Binding-site contacts:
Ligand atom C1 contacts residue TYR216 of chain 2.B at 3.4 Å (hydrophobic).
Ligand atom C1 contacts residue GLU190 of chain 2.B at 3.6 Å.
Ligand atom O15 contacts residue GLU190 of chain 2.B at 3.2 Å (salt-bridge).
Ligand atom C22 contacts residue SER141 of chain 2.B at 3.4 Å.
Ligand atom O14 contacts residue SER193 of chain 2.B at 3.6 Å.
Ligand atom C7 contacts residue TYR61 of chain 2.B at 3.6 Å (hydrophobic).
Ligand atom C10 contacts residue ARG95 of chain 2.B at 3.5 Å.
Ligand atom O11 contacts residue ARG95 of chain 2.B at 2.7 Å (salt-bridge).
Ligand atom C8 contacts residue GLU190 of chain 2.B at 3.7 Å.
Ligand atom O15 contacts residue SER141 of chain 2.B at 3.2 Å (h-bond).
Ligand atom N9 contacts residue TYR216 of chain 2.B at 3.4 Å.
Ligand atom C16 contacts residue GLU190 of chain 2.B at 3.6 Å.
Ligand atom O23 contacts residue THR142 of chain 2.B at 2.6 Å (h-bond).
Ligand atom O12 contacts residue TYR61 of chain 2.B at 3.5 Å.
Ligand atom O11 contacts residue PRO88 of chain 2.B at 3.7 Å.
Ligand atom C8 contacts residue THR90 of chain 2.B at 3.7 Å.
Ligand atom N9 contacts residue GLU190 of chain 2.B at 3.3 Å (salt-bridge).
Ligand atom O23 contacts residue GLU190 of chain 2.B at 3.0 Å (salt-bridge).
Ligand atom N3 contacts residue GLU190 of chain 2.B at 3.1 Å (salt-bridge).
Ligand atom C4 contacts residue GLU190 of chain 2.B at 3.2 Å.
Ligand atom O11 contacts residue LEU89 of chain 2.B at 3.5 Å.
Ligand atom O24 contacts residue THR142 of chain 2.B at 2.9 Å (h-bond).
Ligand atom N5 contacts residue GLU190 of chain 2.B at 3.5 Å (salt-bridge).
Ligand atom O12 contacts residue ARG95 of chain 2.B at 2.9 Å (salt-bridge).
Ligand atom S20 contacts residue VAL137 of chain 2.B at 3.5 Å.
Ligand atom C13 contacts residue TYR216 of chain 2.B at 3.3 Å (hydrophobic).
Ligand atom N9 contacts residue THR90 of chain 2.B at 2.9 Å (h-bond).
Ligand atom BR25 contacts residue GLU13 of chain 2.B at 3.5 Å.
Ligand atom O24 contacts residue SER141 of chain 2.B at 3.5 Å (h-bond).
Ligand atom C6 contacts residue PRO88 of chain 2.B at 3.5 Å (hydrophobic).
Ligand atom C13 contacts residue PRO88 of chain 2.B at 3.4 Å (hydrophobic).
Ligand atom C6 contacts residue TYR61 of chain 2.B at 3.4 Å (hydrophobic).
Ligand atom O23 contacts residue MET189 of chain 2.B at 3.2 Å.
Ligand atom C6 contacts residue GLU190 of chain 2.B at 3.7 Å.
Ligand atom C13 contacts residue TYR16 of chain 2.B at 3.3 Å (hydrophobic).
Ligand atom N9 contacts residue PRO88 of chain 2.B at 3.0 Å (h-bond).
Ligand atom O23 contacts residue SER141 of chain 2.B at 3.4 Å (h-bond).
Ligand atom C22 contacts residue THR142 of chain 2.B at 3.1 Å.
Ligand atom C2 contacts residue GLU190 of chain 2.B at 3.3 Å.
Ligand atom O11 contacts residue THR90 of chain 2.B at 2.8 Å (h-bond).

Sequence of chain 2.B:
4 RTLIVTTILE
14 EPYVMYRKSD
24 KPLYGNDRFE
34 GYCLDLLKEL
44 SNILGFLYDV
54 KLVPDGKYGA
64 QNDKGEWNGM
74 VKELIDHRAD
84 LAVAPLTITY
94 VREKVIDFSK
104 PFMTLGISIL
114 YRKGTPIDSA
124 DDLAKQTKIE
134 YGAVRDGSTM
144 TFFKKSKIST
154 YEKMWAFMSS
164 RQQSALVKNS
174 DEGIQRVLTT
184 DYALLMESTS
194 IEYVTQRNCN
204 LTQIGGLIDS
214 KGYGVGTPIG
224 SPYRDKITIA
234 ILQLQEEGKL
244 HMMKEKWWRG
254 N

The small molecule below binds the protein below.
Small molecule (SMILES): Cc1cn(C[C@H](N)C(=O)O)c(=O)n(Cc2c(C(=O)O)sc(Br)c2Br)c1=O